This protein binds this small molecule.
Small molecule (SMILES): CC(=O)N[C@H]1[C@H](O[C@H]2[C@H](O)[C@@H](NC(C)=O)CO[C@@H]2CO)O[C@H](CO)[C@@H](O[C@@H]2O[C@H](CO[C@H]3O[C@H](CO)[C@@H](O)[C@H](O)[C@@H]3O)[C@@H](O)[C@H](O[C@H]3O[C@H](CO)[C@@H](O)[C@H](O)[C@@H]3O)[C@@H]2O)[C@@H]1O

Sequence of chain 1.B:
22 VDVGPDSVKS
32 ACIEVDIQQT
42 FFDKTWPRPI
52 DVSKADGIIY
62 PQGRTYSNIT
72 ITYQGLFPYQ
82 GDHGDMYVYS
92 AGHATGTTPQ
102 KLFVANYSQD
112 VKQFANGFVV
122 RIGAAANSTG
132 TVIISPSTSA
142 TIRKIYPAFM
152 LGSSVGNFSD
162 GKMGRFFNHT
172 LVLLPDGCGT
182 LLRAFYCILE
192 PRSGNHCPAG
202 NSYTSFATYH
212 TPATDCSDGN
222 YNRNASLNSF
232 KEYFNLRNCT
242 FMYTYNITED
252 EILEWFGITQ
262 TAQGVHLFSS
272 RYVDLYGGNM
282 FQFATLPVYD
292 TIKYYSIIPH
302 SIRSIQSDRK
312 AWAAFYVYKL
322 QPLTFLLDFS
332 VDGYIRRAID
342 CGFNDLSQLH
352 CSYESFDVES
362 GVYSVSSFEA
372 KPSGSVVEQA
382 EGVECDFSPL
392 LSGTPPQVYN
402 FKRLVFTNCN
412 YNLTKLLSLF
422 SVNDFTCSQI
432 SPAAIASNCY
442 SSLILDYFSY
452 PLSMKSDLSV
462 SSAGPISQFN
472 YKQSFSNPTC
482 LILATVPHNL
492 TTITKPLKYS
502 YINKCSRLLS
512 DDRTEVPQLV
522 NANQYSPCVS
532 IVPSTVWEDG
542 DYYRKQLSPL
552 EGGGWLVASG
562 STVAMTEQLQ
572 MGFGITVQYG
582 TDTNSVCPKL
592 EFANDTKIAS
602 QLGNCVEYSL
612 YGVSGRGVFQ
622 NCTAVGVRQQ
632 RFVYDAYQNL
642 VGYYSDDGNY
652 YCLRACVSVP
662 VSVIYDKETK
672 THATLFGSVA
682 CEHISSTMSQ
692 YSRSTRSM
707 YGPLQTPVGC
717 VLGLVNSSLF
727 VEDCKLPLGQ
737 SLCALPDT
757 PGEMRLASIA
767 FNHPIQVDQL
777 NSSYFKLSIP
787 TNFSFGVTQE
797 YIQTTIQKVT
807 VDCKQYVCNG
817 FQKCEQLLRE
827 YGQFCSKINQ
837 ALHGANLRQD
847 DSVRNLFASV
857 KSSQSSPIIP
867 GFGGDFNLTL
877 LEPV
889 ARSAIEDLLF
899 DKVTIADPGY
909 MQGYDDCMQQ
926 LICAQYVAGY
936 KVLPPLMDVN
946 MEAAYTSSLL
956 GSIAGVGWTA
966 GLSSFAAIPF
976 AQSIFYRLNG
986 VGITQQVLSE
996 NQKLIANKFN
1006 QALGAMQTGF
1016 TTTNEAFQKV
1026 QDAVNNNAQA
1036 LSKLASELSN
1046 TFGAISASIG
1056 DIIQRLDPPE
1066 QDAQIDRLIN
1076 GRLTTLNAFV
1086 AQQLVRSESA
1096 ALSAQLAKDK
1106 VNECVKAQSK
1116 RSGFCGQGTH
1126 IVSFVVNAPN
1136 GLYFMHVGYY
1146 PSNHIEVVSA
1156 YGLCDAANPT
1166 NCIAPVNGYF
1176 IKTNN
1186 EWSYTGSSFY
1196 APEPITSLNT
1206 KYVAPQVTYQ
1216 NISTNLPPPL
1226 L

Binding-site contacts:
Ligand atom O3 contacts residue LEU254 of chain 1.B at 3.3 Å.
Ligand atom O2 contacts residue TYR277 of chain 1.B at 2.6 Å (h-bond).
Ligand atom O3 contacts residue TYR277 of chain 1.B at 3.2 Å (h-bond).
Ligand atom O7 contacts residue ASN128 of chain 1.B at 3.2 Å.
Ligand atom C8 contacts residue ILE253 of chain 1.B at 3.7 Å (hydrophobic).
Ligand atom C1 contacts residue GLU252 of chain 1.B at 3.1 Å.
Ligand atom C7 contacts residue ASN128 of chain 1.B at 3.3 Å.
Ligand atom C8 contacts residue GLY124 of chain 1.B at 3.3 Å.
Ligand atom C8 contacts residue LEU254 of chain 1.B at 3.3 Å (hydrophobic).
Ligand atom O7 contacts residue TYR277 of chain 1.B at 3.3 Å (h-bond).
Ligand atom O7 contacts residue GLY124 of chain 1.B at 3.6 Å (h-bond).
Ligand atom C5 contacts residue ASN128 of chain 1.B at 3.6 Å.
Ligand atom C2 contacts residue GLU252 of chain 1.B at 3.6 Å.
Ligand atom C8 contacts residue GLU252 of chain 1.B at 3.6 Å.
Ligand atom O6 contacts residue TYR277 of chain 1.B at 3.3 Å.
Ligand atom C8 contacts residue ALA127 of chain 1.B at 3.7 Å (hydrophobic).
Ligand atom O7 contacts residue ALA127 of chain 1.B at 2.9 Å (h-bond).
Ligand atom C3 contacts residue ASN128 of chain 1.B at 3.8 Å.
Ligand atom N2 contacts residue LEU254 of chain 1.B at 3.8 Å.
Ligand atom C1 contacts residue ASN128 of chain 1.B at 1.5 Å.
Ligand atom C3 contacts residue TYR277 of chain 1.B at 3.5 Å (hydrophobic).
Ligand atom N2 contacts residue GLU252 of chain 1.B at 2.8 Å (salt-bridge).
Ligand atom C4 contacts residue TYR277 of chain 1.B at 3.2 Å (hydrophobic).
Ligand atom C4 contacts residue TYR277 of chain 1.B at 3.6 Å (hydrophobic).
Ligand atom O5 contacts residue ASN128 of chain 1.B at 2.5 Å (h-bond).
Ligand atom C4 contacts residue GLY278 of chain 1.B at 3.6 Å.
Ligand atom C3 contacts residue ARG337 of chain 1.B at 3.5 Å.
Ligand atom O6 contacts residue TYR277 of chain 1.B at 3.4 Å.
Ligand atom O4 contacts residue GLY278 of chain 1.B at 3.4 Å.
Ligand atom O3 contacts residue TYR335 of chain 1.B at 3.6 Å.
Ligand atom O4 contacts residue ARG337 of chain 1.B at 2.5 Å (salt-bridge).
Ligand atom C2 contacts residue ASN128 of chain 1.B at 2.5 Å.
Ligand atom O3 contacts residue TYR277 of chain 1.B at 3.6 Å.
Ligand atom C7 contacts residue GLU252 of chain 1.B at 3.5 Å.
Ligand atom N2 contacts residue ASN128 of chain 1.B at 2.8 Å (h-bond).
Ligand atom C4 contacts residue ARG337 of chain 1.B at 3.5 Å.
Ligand atom O3 contacts residue ARG337 of chain 1.B at 2.6 Å (salt-bridge).
Ligand atom O6 contacts residue GLY278 of chain 1.B at 3.4 Å.
Ligand atom C2 contacts residue TYR277 of chain 1.B at 3.5 Å (hydrophobic).
Ligand atom C1 contacts residue TYR277 of chain 1.B at 3.5 Å (hydrophobic).